Sequence of chain 1.A:
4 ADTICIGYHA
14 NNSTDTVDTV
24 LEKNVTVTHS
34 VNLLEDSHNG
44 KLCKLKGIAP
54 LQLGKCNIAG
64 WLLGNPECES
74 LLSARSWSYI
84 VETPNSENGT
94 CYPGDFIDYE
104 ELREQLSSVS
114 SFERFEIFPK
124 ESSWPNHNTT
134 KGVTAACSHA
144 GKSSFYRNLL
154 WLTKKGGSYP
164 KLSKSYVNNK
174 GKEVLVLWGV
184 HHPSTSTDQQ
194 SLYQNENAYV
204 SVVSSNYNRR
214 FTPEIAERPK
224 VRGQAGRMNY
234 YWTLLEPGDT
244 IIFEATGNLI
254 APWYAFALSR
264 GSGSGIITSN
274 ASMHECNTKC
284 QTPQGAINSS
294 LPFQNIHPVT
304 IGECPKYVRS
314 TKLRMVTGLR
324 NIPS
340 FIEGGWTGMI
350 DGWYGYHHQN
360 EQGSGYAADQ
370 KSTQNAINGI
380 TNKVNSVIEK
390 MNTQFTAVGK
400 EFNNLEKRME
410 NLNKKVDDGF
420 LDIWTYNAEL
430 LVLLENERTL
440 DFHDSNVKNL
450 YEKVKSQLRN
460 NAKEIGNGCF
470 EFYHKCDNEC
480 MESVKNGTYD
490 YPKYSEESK

Binding-site contacts:
Ligand atom O7 contacts residue ASN27 of chain 1.A at 3.6 Å (h-bond).
Ligand atom O5 contacts residue ASN27 of chain 1.A at 2.4 Å (h-bond).
Ligand atom C4 contacts residue ASN27 of chain 1.A at 4.2 Å.
Ligand atom C5 contacts residue ASN27 of chain 1.A at 3.7 Å.
Ligand atom C1 contacts residue ASN27 of chain 1.A at 1.4 Å.
Ligand atom C2 contacts residue ASN27 of chain 1.A at 2.5 Å.
Ligand atom C7 contacts residue ASN27 of chain 1.A at 3.4 Å.
Ligand atom N2 contacts residue ASN27 of chain 1.A at 2.9 Å (h-bond).
Ligand atom C3 contacts residue ASN27 of chain 1.A at 3.8 Å.
Ligand atom C8 contacts residue LYS26 of chain 1.A at 4.1 Å.

A small-molecule ligand and the protein it binds are described below.
Small molecule (SMILES): CC(=O)N[C@@H]1[C@@H](O)[C@H](O)[C@@H](CO)O[C@H]1O